Sequence of chain 1.A:
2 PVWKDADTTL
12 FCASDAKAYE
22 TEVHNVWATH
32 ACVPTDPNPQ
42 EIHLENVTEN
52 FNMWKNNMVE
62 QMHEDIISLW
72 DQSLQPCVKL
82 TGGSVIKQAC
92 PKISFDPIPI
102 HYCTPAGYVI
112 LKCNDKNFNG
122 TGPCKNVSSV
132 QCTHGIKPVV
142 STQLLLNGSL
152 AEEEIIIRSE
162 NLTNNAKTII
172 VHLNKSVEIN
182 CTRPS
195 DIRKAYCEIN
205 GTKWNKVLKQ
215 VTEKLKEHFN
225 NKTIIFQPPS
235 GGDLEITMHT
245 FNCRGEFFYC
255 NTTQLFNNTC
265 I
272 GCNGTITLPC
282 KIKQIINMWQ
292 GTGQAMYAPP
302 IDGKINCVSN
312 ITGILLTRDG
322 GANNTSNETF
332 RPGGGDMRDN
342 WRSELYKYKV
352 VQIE

Binding-site contacts:
Ligand atom C8 contacts residue ASN225 of chain 1.A at 4.3 Å.
Ligand atom C1 contacts residue ASN225 of chain 1.A at 1.4 Å.
Ligand atom C3 contacts residue ASN225 of chain 1.A at 3.7 Å.
Ligand atom C7 contacts residue ASN224 of chain 1.A at 4.2 Å.
Ligand atom C6 contacts residue ASN225 of chain 1.A at 4.3 Å.
Ligand atom C4 contacts residue ASN225 of chain 1.A at 4.1 Å.
Ligand atom O7 contacts residue ASN224 of chain 1.A at 4.5 Å.
Ligand atom C5 contacts residue ASN225 of chain 1.A at 3.6 Å.
Ligand atom O7 contacts residue ASN225 of chain 1.A at 2.7 Å (h-bond).
Ligand atom N2 contacts residue ASN225 of chain 1.A at 2.9 Å (h-bond).
Ligand atom C2 contacts residue ASN225 of chain 1.A at 2.4 Å.
Ligand atom C8 contacts residue ASN224 of chain 1.A at 3.3 Å.
Ligand atom C7 contacts residue ASN225 of chain 1.A at 3.0 Å.
Ligand atom O5 contacts residue ASN225 of chain 1.A at 2.3 Å (h-bond).

This small molecule binds to this protein.
Small molecule (SMILES): CC(=O)N[C@@H]1[C@@H](O)[C@H](O)[C@@H](CO)O[C@H]1O